Binding-site contacts:
Ligand atom C7 contacts residue ASN92 of chain 1.H at 3.0 Å.
Ligand atom C5 contacts residue ASN92 of chain 1.H at 3.7 Å.
Ligand atom C1 contacts residue SER93 of chain 1.H at 3.7 Å.
Ligand atom C8 contacts residue ASN92 of chain 1.H at 4.3 Å.
Ligand atom C4 contacts residue HIS95 of chain 1.H at 4.0 Å.
Ligand atom O4 contacts residue HIS95 of chain 1.H at 3.7 Å.
Ligand atom C3 contacts residue HIS95 of chain 1.H at 4.0 Å.
Ligand atom C6 contacts residue HIS95 of chain 1.H at 4.1 Å.
Ligand atom O7 contacts residue ASN92 of chain 1.H at 2.8 Å (h-bond).
Ligand atom C7 contacts residue SER93 of chain 1.H at 4.4 Å.
Ligand atom N2 contacts residue SER93 of chain 1.H at 4.0 Å.
Ligand atom C5 contacts residue HIS95 of chain 1.H at 3.5 Å.
Ligand atom C8 contacts residue SER93 of chain 1.H at 3.8 Å.
Ligand atom C1 contacts residue HIS95 of chain 1.H at 4.3 Å.
Ligand atom O5 contacts residue HIS95 of chain 1.H at 4.1 Å.
Ligand atom O5 contacts residue ASN92 of chain 1.H at 2.4 Å (h-bond).
Ligand atom C2 contacts residue ASN92 of chain 1.H at 2.5 Å.
Ligand atom C2 contacts residue SER93 of chain 1.H at 4.3 Å.
Ligand atom C3 contacts residue ASN92 of chain 1.H at 3.8 Å.
Ligand atom C4 contacts residue ASN92 of chain 1.H at 4.2 Å.
Ligand atom C1 contacts residue ASN92 of chain 1.H at 1.4 Å.
Ligand atom N2 contacts residue ASN92 of chain 1.H at 2.9 Å (h-bond).

This small molecule binds to this protein.
Small molecule (SMILES): CC(=O)N[C@@H]1[C@@H](O)[C@H](O)[C@@H](CO)O[C@H]1O

Sequence of chain 1.H:
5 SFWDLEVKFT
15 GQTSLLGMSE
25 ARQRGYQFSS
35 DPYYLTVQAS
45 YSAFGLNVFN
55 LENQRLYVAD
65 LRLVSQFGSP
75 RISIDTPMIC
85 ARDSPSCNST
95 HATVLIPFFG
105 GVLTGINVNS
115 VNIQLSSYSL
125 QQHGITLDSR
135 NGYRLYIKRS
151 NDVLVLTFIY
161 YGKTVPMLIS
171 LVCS